Binding-site contacts:
Ligand atom CAO contacts residue LEU147 of chain 1.A at 3.8 Å (hydrophobic).
Ligand atom CAF contacts residue ARG136 of chain 1.A at 3.3 Å.
Ligand atom CA contacts residue LEU147 of chain 1.A at 3.8 Å (hydrophobic).
Ligand atom CAM contacts residue GLY143 of chain 1.A at 3.3 Å.
Ligand atom CAB contacts residue VAL50 of chain 1.A at 3.7 Å (hydrophobic).
Ligand atom CAT contacts residue PHE214 of chain 1.A at 3.7 Å (hydrophobic).
Ligand atom CAO contacts residue ASP140 of chain 1.A at 3.4 Å.
Ligand atom CAM contacts residue LEU147 of chain 1.A at 3.6 Å (hydrophobic).
Ligand atom CAC contacts residue PHE214 of chain 1.A at 3.9 Å (hydrophobic).
Ligand atom N contacts residue GLY139 of chain 1.A at 3.4 Å (h-bond).
Ligand atom CA contacts residue GLY139 of chain 1.A at 3.5 Å.
Ligand atom CAC contacts residue ARG136 of chain 1.A at 4.0 Å.
Ligand atom CA contacts residue ASP140 of chain 1.A at 3.3 Å.
Ligand atom CAB contacts residue PHE37 of chain 1.A at 3.9 Å (hydrophobic).
Ligand atom CAL contacts residue VAL50 of chain 1.A at 3.6 Å (hydrophobic).
Ligand atom O contacts residue LEU147 of chain 1.A at 4.0 Å.
Ligand atom CAN contacts residue GLY139 of chain 1.A at 3.3 Å.
Ligand atom CAH contacts residue HEM1 of chain 1.C at 3.1 Å.
Ligand atom C contacts residue LEU147 of chain 1.A at 3.6 Å (hydrophobic).
Ligand atom CAD contacts residue VAL50 of chain 1.A at 3.9 Å (hydrophobic).
Ligand atom CAB contacts residue PHE47 of chain 1.A at 4.0 Å (hydrophobic).
Ligand atom CAL contacts residue PHE214 of chain 1.A at 4.0 Å (hydrophobic).
Ligand atom CAG contacts residue LEU54 of chain 1.A at 3.8 Å (hydrophobic).
Ligand atom CAJ contacts residue VAL50 of chain 1.A at 4.0 Å (hydrophobic).
Ligand atom CAK contacts residue ARG136 of chain 1.A at 3.5 Å.
Ligand atom CAC contacts residue ASN210 of chain 1.A at 3.6 Å.
Ligand atom CAF contacts residue PHE214 of chain 1.A at 3.6 Å (hydrophobic).
Ligand atom CAH contacts residue GLY143 of chain 1.A at 3.8 Å.
Ligand atom CAD contacts residue PHE37 of chain 1.A at 3.5 Å (hydrophobic).
Ligand atom CAE contacts residue VAL50 of chain 1.A at 3.7 Å (hydrophobic).
Ligand atom NAQ contacts residue HEM1 of chain 1.C at 2.1 Å.
Ligand atom CAB contacts residue PHE167 of chain 1.A at 3.8 Å (hydrophobic).
Ligand atom NAQ contacts residue GLY139 of chain 1.A at 4.0 Å.
Ligand atom CAF contacts residue ASN210 of chain 1.A at 3.0 Å.
Ligand atom CAI contacts residue MET34 of chain 1.A at 3.8 Å (hydrophobic).
Ligand atom CAE contacts residue PHE167 of chain 1.A at 3.5 Å (hydrophobic).
Ligand atom C contacts residue ASP140 of chain 1.A at 3.7 Å.
Ligand atom CAN contacts residue HEM1 of chain 1.C at 3.0 Å.
Ligand atom O contacts residue HEM1 of chain 1.C at 3.7 Å.
Ligand atom CAK contacts residue PHE214 of chain 1.A at 3.5 Å (hydrophobic).

The protein below binds the small molecule below.
Small molecule (SMILES): O=C(CC(c1ccccc1)c1ccccc1)Cn1ccnc1

Sequence of chain 1.A:
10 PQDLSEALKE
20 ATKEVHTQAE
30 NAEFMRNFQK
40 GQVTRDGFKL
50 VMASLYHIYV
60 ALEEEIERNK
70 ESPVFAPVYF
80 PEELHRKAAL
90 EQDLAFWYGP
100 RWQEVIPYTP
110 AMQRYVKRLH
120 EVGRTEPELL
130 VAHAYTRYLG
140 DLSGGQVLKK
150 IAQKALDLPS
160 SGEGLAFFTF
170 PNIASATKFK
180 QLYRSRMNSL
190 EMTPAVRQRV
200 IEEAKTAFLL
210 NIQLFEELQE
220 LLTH